The protein below binds the small molecule below.
Small molecule (SMILES): O=C(O)c1cncc(O)c1

Sequence of chain 1.A:
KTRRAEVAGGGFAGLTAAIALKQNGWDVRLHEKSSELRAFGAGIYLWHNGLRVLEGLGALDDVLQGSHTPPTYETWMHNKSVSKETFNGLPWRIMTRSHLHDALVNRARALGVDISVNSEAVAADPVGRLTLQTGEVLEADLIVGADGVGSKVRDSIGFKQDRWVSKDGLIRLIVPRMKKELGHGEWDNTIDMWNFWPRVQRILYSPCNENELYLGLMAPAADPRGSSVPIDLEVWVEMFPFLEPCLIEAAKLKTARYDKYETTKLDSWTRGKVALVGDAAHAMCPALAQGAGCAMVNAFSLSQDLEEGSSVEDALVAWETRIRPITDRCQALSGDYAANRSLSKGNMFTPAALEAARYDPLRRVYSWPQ

Binding-site contacts:
Ligand atom OAC contacts residue TYR223 of chain 1.A at 3.8 Å.
Ligand atom CAI contacts residue LEU213 of chain 1.A at 3.8 Å (hydrophobic).
Ligand atom OAC contacts residue LEU213 of chain 1.A at 4.0 Å.
Ligand atom CAF contacts residue MET227 of chain 1.A at 4.5 Å (hydrophobic).
Ligand atom CAH contacts residue LEU352 of chain 1.A at 4.5 Å (hydrophobic).
Ligand atom CAE contacts residue LEU352 of chain 1.A at 3.8 Å (hydrophobic).
Ligand atom OAC contacts residue PRO295 of chain 1.A at 4.2 Å.
Ligand atom OAB contacts residue ALA296 of chain 1.A at 3.6 Å.
Ligand atom CAJ contacts residue ALA296 of chain 1.A at 3.9 Å (hydrophobic).
Ligand atom NAG contacts residue TYR82 of chain 1.A at 4.1 Å.
Ligand atom CAD contacts residue PRO295 of chain 1.A at 3.4 Å (hydrophobic).
Ligand atom OAA contacts residue PRO295 of chain 1.A at 3.9 Å.
Ligand atom CAI contacts residue FAD1 of chain 1.B at 4.4 Å.
Ligand atom CAF contacts residue PRO295 of chain 1.A at 3.5 Å (hydrophobic).
Ligand atom CAF contacts residue LEU213 of chain 1.A at 4.3 Å (hydrophobic).
Ligand atom NAG contacts residue ALA296 of chain 1.A at 3.5 Å (h-bond).
Ligand atom NAG contacts residue LEU213 of chain 1.A at 4.1 Å.
Ligand atom OAA contacts residue TYR270 of chain 1.A at 4.0 Å.
Ligand atom NAG contacts residue ALA298 of chain 1.A at 4.3 Å.
Ligand atom CAH contacts residue ALA296 of chain 1.A at 3.9 Å (hydrophobic).
Ligand atom CAJ contacts residue ARG211 of chain 1.A at 3.7 Å.
Ligand atom NAG contacts residue PRO295 of chain 1.A at 3.3 Å (h-bond).
Ligand atom OAB contacts residue ARG211 of chain 1.A at 2.8 Å (salt-bridge).
Ligand atom CAH contacts residue PRO295 of chain 1.A at 4.2 Å (hydrophobic).
Ligand atom CAJ contacts residue PRO295 of chain 1.A at 3.4 Å (hydrophobic).
Ligand atom CAE contacts residue ALA296 of chain 1.A at 3.4 Å (hydrophobic).
Ligand atom CAE contacts residue ARG211 of chain 1.A at 3.8 Å.
Ligand atom CAH contacts residue ARG211 of chain 1.A at 3.2 Å.
Ligand atom OAB contacts residue LEU352 of chain 1.A at 3.5 Å.
Ligand atom CAE contacts residue PRO295 of chain 1.A at 3.3 Å (hydrophobic).
Ligand atom CAI contacts residue PRO295 of chain 1.A at 3.5 Å (hydrophobic).
Ligand atom OAA contacts residue ARG211 of chain 1.A at 3.4 Å (salt-bridge).
Ligand atom CAH contacts residue MET227 of chain 1.A at 4.4 Å (hydrophobic).
Ligand atom CAD contacts residue LEU213 of chain 1.A at 3.7 Å (hydrophobic).
Ligand atom CAD contacts residue ALA298 of chain 1.A at 4.0 Å (hydrophobic).
Ligand atom OAA contacts residue MET227 of chain 1.A at 4.0 Å.
Ligand atom OAC contacts residue FAD1 of chain 1.B at 3.4 Å (h-bond).